A small-molecule ligand and the protein it binds are described below.
Small molecule (SMILES): Cc1cn([C@H]2C[C@H](O)[C@@H](CO[P](=O)(O)O[P](=O)(O)O[C@H]3O[C@H](C)[C@H](O)[C@H](N)[C@H]3O)O2)c(=O)[nH]c1=O

Sequence of chain 1.A:
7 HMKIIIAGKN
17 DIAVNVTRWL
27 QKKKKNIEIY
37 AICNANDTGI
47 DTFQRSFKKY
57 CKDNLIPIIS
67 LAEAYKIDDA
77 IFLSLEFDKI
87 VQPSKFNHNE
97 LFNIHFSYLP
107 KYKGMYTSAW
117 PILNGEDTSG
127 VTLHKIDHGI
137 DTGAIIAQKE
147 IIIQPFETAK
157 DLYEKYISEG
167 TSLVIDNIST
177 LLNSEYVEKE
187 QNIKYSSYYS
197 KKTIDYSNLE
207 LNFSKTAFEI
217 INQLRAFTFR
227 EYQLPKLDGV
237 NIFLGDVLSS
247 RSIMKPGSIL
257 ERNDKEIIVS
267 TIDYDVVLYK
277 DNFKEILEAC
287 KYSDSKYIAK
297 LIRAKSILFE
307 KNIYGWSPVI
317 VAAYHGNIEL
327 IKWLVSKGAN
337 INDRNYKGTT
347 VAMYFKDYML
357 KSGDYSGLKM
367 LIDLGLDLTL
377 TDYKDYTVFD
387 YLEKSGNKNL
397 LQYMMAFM

Binding-site contacts:
Ligand atom O1B contacts residue LYS343 of chain 1.A at 3.0 Å (salt-bridge).
Ligand atom O4 contacts residue TYR320 of chain 1.A at 3.7 Å.
Ligand atom C1' contacts residue TYR320 of chain 1.A at 3.7 Å (hydrophobic).
Ligand atom C2 contacts residue TYR320 of chain 1.A at 3.3 Å (hydrophobic).
Ligand atom O4Q contacts residue ASP353 of chain 1.A at 3.0 Å (salt-bridge).
Ligand atom O2A contacts residue TRP312 of chain 1.A at 2.9 Å (h-bond).
Ligand atom C6Q contacts residue TYR350 of chain 1.A at 3.8 Å (hydrophobic).
Ligand atom O3A contacts residue TYR350 of chain 1.A at 3.6 Å.
Ligand atom N1 contacts residue TRP312 of chain 1.A at 3.5 Å.
Ligand atom N1 contacts residue TYR320 of chain 1.A at 3.4 Å.
Ligand atom N3 contacts residue TRP312 of chain 1.A at 3.7 Å.
Ligand atom PB contacts residue THR345 of chain 1.A at 3.5 Å.
Ligand atom O2A contacts residue TYR350 of chain 1.A at 2.5 Å (h-bond).
Ligand atom O4 contacts residue HIS321 of chain 1.A at 3.3 Å.
Ligand atom C5 contacts residue TYR320 of chain 1.A at 3.4 Å (hydrophobic).
Ligand atom N3 contacts residue TYR320 of chain 1.A at 3.4 Å.
Ligand atom C4 contacts residue TYR320 of chain 1.A at 3.3 Å (hydrophobic).
Ligand atom O2B contacts residue ASN341 of chain 1.A at 3.1 Å (h-bond).
Ligand atom O2B contacts residue LYS343 of chain 1.A at 3.4 Å.
Ligand atom PA contacts residue TYR350 of chain 1.A at 3.7 Å.
Ligand atom C6 contacts residue TRP312 of chain 1.A at 3.4 Å (hydrophobic).
Ligand atom O2B contacts residue THR345 of chain 1.A at 2.4 Å (h-bond).
Ligand atom O1A contacts residue ASN341 of chain 1.A at 3.8 Å.
Ligand atom O4Q contacts residue LYS352 of chain 1.A at 3.4 Å (salt-bridge).
Ligand atom C2 contacts residue TRP312 of chain 1.A at 3.6 Å (hydrophobic).
Ligand atom C2' contacts residue TYR320 of chain 1.A at 3.6 Å (hydrophobic).
Ligand atom O5' contacts residue TRP312 of chain 1.A at 3.6 Å.
Ligand atom O4 contacts residue VAL317 of chain 1.A at 3.5 Å.
Ligand atom C5 contacts residue TRP312 of chain 1.A at 3.7 Å (hydrophobic).
Ligand atom O1A contacts residue LYS343 of chain 1.A at 3.0 Å (salt-bridge).
Ligand atom N3Q contacts residue TYR387 of chain 1.A at 3.5 Å.
Ligand atom C6Q contacts residue ASP353 of chain 1.A at 3.5 Å.
Ligand atom O3B contacts residue THR345 of chain 1.A at 3.5 Å (h-bond).
Ligand atom O4' contacts residue TRP312 of chain 1.A at 3.5 Å.
Ligand atom PA contacts residue ASN341 of chain 1.A at 3.6 Å.
Ligand atom C4Q contacts residue ASP353 of chain 1.A at 3.4 Å.
Ligand atom C6 contacts residue TYR320 of chain 1.A at 3.7 Å (hydrophobic).
Ligand atom C5M contacts residue TYR320 of chain 1.A at 3.8 Å (hydrophobic).
Ligand atom O2A contacts residue ASN341 of chain 1.A at 2.8 Å (h-bond).
Ligand atom O2Q contacts residue TYR387 of chain 1.A at 3.7 Å.